Sequence of chain 3.A:
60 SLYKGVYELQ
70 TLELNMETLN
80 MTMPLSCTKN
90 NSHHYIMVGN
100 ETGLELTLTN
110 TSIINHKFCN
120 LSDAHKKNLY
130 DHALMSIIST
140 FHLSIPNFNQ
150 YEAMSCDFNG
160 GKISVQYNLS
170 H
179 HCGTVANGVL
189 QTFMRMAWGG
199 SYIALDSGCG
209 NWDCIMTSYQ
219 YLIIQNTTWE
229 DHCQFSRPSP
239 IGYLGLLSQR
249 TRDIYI

A protein and the small-molecule ligand that binds it are described below.
Small molecule (SMILES): CC(=O)N[C@H]1[C@H](O[C@H]2[C@H](O)[C@@H](NC(C)=O)CO[C@@H]2CO)O[C@H](CO)[C@@H](O)[C@@H]1O

Binding-site contacts:
Ligand atom N2 contacts residue ASN89 of chain 3.A at 2.8 Å (h-bond).
Ligand atom C5 contacts residue HIS92 of chain 3.A at 3.5 Å.
Ligand atom C7 contacts residue ASN89 of chain 3.A at 3.2 Å.
Ligand atom C8 contacts residue ASN89 of chain 3.A at 4.3 Å.
Ligand atom C8 contacts residue SER91 of chain 3.A at 3.5 Å.
Ligand atom O4 contacts residue HIS92 of chain 3.A at 3.6 Å.
Ligand atom O6 contacts residue LYS88 of chain 3.A at 3.5 Å (salt-bridge).
Ligand atom C3 contacts residue ASN89 of chain 3.A at 3.8 Å.
Ligand atom N2 contacts residue HIS92 of chain 3.A at 4.5 Å.
Ligand atom O5 contacts residue ASN89 of chain 3.A at 2.4 Å (h-bond).
Ligand atom C4 contacts residue ASN89 of chain 3.A at 4.2 Å.
Ligand atom C6 contacts residue LYS88 of chain 3.A at 3.3 Å.
Ligand atom N2 contacts residue SER91 of chain 3.A at 4.0 Å.
Ligand atom C2 contacts residue HIS92 of chain 3.A at 4.1 Å.
Ligand atom C1 contacts residue HIS92 of chain 3.A at 3.6 Å.
Ligand atom C7 contacts residue HIS92 of chain 3.A at 4.1 Å.
Ligand atom C5 contacts residue ASN89 of chain 3.A at 3.7 Å.
Ligand atom C2 contacts residue ASN89 of chain 3.A at 2.4 Å.
Ligand atom C4 contacts residue HIS92 of chain 3.A at 4.0 Å.
Ligand atom C1 contacts residue ASN89 of chain 3.A at 1.4 Å.
Ligand atom C5 contacts residue LYS88 of chain 3.A at 4.3 Å.
Ligand atom O7 contacts residue ASN89 of chain 3.A at 3.2 Å (h-bond).
Ligand atom C8 contacts residue ASN90 of chain 3.A at 4.2 Å.
Ligand atom C3 contacts residue HIS92 of chain 3.A at 3.7 Å.
Ligand atom O7 contacts residue HIS92 of chain 3.A at 3.3 Å.
Ligand atom C7 contacts residue SER91 of chain 3.A at 4.3 Å.
Ligand atom O5 contacts residue LYS88 of chain 3.A at 3.9 Å.
Ligand atom O5 contacts residue HIS92 of chain 3.A at 4.0 Å.